This small molecule binds to this protein.
Small molecule (SMILES): CC(=O)N[C@H]1[C@H](O[C@H]2[C@H](O)[C@@H](NC(C)=O)CO[C@@H]2CO)O[C@H](CO)[C@@H](O)[C@@H]1O

Binding-site contacts:
Ligand atom C7 contacts residue ASN12 of chain 25.H at 3.9 Å.
Ligand atom C1 contacts residue ASN12 of chain 25.H at 2.2 Å.
Ligand atom O7 contacts residue ASN12 of chain 25.H at 3.7 Å.
Ligand atom O5 contacts residue ASN12 of chain 25.H at 2.7 Å (h-bond).
Ligand atom C2 contacts residue ASN12 of chain 25.H at 3.2 Å.
Ligand atom N2 contacts residue ASN12 of chain 25.H at 3.8 Å.
Ligand atom C5 contacts residue ASN12 of chain 25.H at 4.1 Å.

Sequence of chain 25.H:
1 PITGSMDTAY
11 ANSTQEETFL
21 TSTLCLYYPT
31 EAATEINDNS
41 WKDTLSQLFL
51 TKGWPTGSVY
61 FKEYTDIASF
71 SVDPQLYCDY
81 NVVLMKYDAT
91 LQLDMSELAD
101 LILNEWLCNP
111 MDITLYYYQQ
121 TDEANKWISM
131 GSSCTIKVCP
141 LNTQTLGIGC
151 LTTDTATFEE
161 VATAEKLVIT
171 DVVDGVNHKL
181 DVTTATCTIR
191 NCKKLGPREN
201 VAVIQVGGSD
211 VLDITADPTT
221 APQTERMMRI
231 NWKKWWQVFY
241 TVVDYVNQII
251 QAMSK